Sequence of chain 1.D:
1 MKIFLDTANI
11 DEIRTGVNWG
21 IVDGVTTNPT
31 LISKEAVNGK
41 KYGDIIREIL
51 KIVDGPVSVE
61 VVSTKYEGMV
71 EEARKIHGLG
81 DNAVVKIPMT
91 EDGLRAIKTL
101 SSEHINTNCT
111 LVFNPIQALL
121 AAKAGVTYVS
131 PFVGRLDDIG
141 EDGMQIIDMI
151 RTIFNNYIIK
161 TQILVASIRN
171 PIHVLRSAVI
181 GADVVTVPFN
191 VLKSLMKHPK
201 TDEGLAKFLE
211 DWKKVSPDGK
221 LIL

Sequence of chain 1.C:
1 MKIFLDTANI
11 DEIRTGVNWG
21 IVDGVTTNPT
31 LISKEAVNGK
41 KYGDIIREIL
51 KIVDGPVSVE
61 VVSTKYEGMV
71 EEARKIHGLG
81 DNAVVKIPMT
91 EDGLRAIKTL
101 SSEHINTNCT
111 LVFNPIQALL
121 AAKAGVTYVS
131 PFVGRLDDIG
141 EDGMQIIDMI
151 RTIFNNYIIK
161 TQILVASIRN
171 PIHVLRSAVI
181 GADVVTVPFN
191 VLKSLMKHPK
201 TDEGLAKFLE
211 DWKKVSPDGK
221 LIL

The protein below binds the small molecule below.
Small molecule (SMILES): O=C(CO)[C@@H](O)[C@H](O)[C@H](O)COP(=O)(O)O

Binding-site contacts:
Ligand atom O1 contacts residue THR26 of chain 1.C at 3.5 Å.
Ligand atom O4 contacts residue ASN28 of chain 1.C at 2.8 Å (h-bond).
Ligand atom O4 contacts residue PHE208 of chain 1.D at 4.0 Å.
Ligand atom C6 contacts residue PHE132 of chain 1.C at 3.5 Å (hydrophobic).
Ligand atom O3 contacts residue LEU31 of chain 1.C at 3.8 Å.
Ligand atom O1 contacts residue SER130 of chain 1.C at 2.9 Å (h-bond).
Ligand atom O1 contacts residue LYS86 of chain 1.C at 3.1 Å.
Ligand atom O5 contacts residue ASP6 of chain 1.C at 2.5 Å (salt-bridge).
Ligand atom C4 contacts residue ASN28 of chain 1.C at 3.7 Å.
Ligand atom C5 contacts residue ASP6 of chain 1.C at 3.1 Å.
Ligand atom C3 contacts residue ASP6 of chain 1.C at 3.3 Å.
Ligand atom C1 contacts residue THR110 of chain 1.C at 3.7 Å.
Ligand atom C1 contacts residue LYS86 of chain 1.C at 2.4 Å.
Ligand atom O4 contacts residue PHE132 of chain 1.C at 3.3 Å.
Ligand atom O1P contacts residue ARG135 of chain 1.C at 2.7 Å (salt-bridge).
Ligand atom O5 contacts residue ALA166 of chain 1.C at 3.5 Å.
Ligand atom O5 contacts residue SER167 of chain 1.C at 3.0 Å (h-bond).
Ligand atom C5 contacts residue ASN28 of chain 1.C at 3.7 Å.
Ligand atom O6 contacts residue ASP6 of chain 1.C at 3.9 Å.
Ligand atom O3P contacts residue SER167 of chain 1.C at 2.5 Å (h-bond).
Ligand atom C4 contacts residue LYS86 of chain 1.C at 3.4 Å.
Ligand atom O3P contacts residue ARG135 of chain 1.C at 2.8 Å (salt-bridge).
Ligand atom O4 contacts residue LYS86 of chain 1.C at 3.4 Å (salt-bridge).
Ligand atom P contacts residue ARG135 of chain 1.C at 3.7 Å.
Ligand atom O6 contacts residue SER167 of chain 1.C at 3.3 Å.
Ligand atom C2 contacts residue LYS86 of chain 1.C at 1.3 Å.
Ligand atom O1 contacts residue LEU164 of chain 1.C at 3.8 Å.
Ligand atom C3 contacts residue LYS86 of chain 1.C at 2.4 Å.
Ligand atom C1 contacts residue SER130 of chain 1.C at 3.3 Å.
Ligand atom O1 contacts residue ASN108 of chain 1.C at 3.4 Å (h-bond).
Ligand atom O3 contacts residue THR27 of chain 1.C at 3.5 Å (h-bond).
Ligand atom P contacts residue SER167 of chain 1.C at 3.6 Å.
Ligand atom O3 contacts residue ASP6 of chain 1.C at 2.7 Å (salt-bridge).
Ligand atom O3 contacts residue THR26 of chain 1.C at 3.6 Å.
Ligand atom C3 contacts residue THR26 of chain 1.C at 3.8 Å.
Ligand atom C4 contacts residue PHE132 of chain 1.C at 3.5 Å (hydrophobic).
Ligand atom O3 contacts residue ASN28 of chain 1.C at 3.2 Å (h-bond).
Ligand atom O3P contacts residue ARG169 of chain 1.C at 3.9 Å.
Ligand atom O3 contacts residue LYS86 of chain 1.C at 2.7 Å (salt-bridge).
Ligand atom C6 contacts residue SER167 of chain 1.C at 3.9 Å.